A small-molecule ligand and the protein it binds are described below.
Small molecule (SMILES): CC[C@H](C)[C@H](NC(=O)[C@H](CCC(N)=O)NC(=O)[C@@H]1CCCN1)C(=O)N[C@H](C(=O)N[C@@H](CC(N)=O)C(=O)N[C@@H](CCCN=C(N)N)C(=O)N1CCC[C@H]1C=O)[C@@H](C)CC

Sequence of chain 1.A:
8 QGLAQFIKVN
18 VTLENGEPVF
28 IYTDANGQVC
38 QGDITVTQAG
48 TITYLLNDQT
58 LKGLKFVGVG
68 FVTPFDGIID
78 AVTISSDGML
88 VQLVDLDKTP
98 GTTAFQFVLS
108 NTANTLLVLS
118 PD

Binding-site contacts:
Ligand atom CA contacts residue ILE41 of chain 1.A at 3.4 Å (hydrophobic).
Ligand atom CA contacts residue GLY98 of chain 1.A at 3.5 Å.
Ligand atom CB contacts residue ASP94 of chain 1.A at 3.3 Å.
Ligand atom O contacts residue GLY98 of chain 1.A at 3.3 Å (h-bond).
Ligand atom O contacts residue PHE102 of chain 1.A at 2.9 Å (h-bond).
Ligand atom CD1 contacts residue ILE49 of chain 1.A at 3.5 Å (hydrophobic).
Ligand atom N contacts residue THR100 of chain 1.A at 2.8 Å (h-bond).
Ligand atom N contacts residue ASP94 of chain 1.A at 3.4 Å (salt-bridge).
Ligand atom OE1 contacts residue THR99 of chain 1.A at 3.5 Å.
Ligand atom CD contacts residue PRO97 of chain 1.A at 3.4 Å (hydrophobic).
Ligand atom O contacts residue THR100 of chain 1.A at 2.9 Å (h-bond).
Ligand atom O contacts residue ASP40 of chain 1.A at 3.2 Å.
Ligand atom CB contacts residue ASP94 of chain 1.A at 3.3 Å.
Ligand atom N contacts residue GLY98 of chain 1.A at 2.8 Å (h-bond).
Ligand atom C contacts residue ASP94 of chain 1.A at 3.4 Å.
Ligand atom N contacts residue VAL43 of chain 1.A at 2.7 Å (h-bond).
Ligand atom CD contacts residue ASP119 of chain 1.A at 3.3 Å.
Ligand atom O contacts residue ILE41 of chain 1.A at 3.2 Å (h-bond).
Ligand atom CA contacts residue THR100 of chain 1.A at 3.2 Å.
Ligand atom ND2 contacts residue ILE75 of chain 1.A at 3.1 Å (h-bond).
Ligand atom CB contacts residue THR96 of chain 1.A at 3.2 Å.
Ligand atom O contacts residue ASP94 of chain 1.A at 3.1 Å (salt-bridge).
Ligand atom O contacts residue VAL43 of chain 1.A at 3.3 Å (h-bond).
Ligand atom ND2 contacts residue ASP92 of chain 1.A at 3.2 Å (salt-bridge).
Ligand atom O contacts residue THR99 of chain 1.A at 3.2 Å.
Ligand atom O contacts residue THR42 of chain 1.A at 3.4 Å.
Ligand atom CA contacts residue ASP94 of chain 1.A at 3.4 Å.
Ligand atom CG2 contacts residue ASP92 of chain 1.A at 3.4 Å.
Ligand atom ND2 contacts residue THR96 of chain 1.A at 3.0 Å (h-bond).
Ligand atom O contacts residue VAL43 of chain 1.A at 2.7 Å (h-bond).
Ligand atom N contacts residue ILE41 of chain 1.A at 3.0 Å (h-bond).
Ligand atom N contacts residue ASP40 of chain 1.A at 2.8 Å (salt-bridge).
Ligand atom N contacts residue ASP94 of chain 1.A at 3.5 Å (salt-bridge).
Ligand atom CG contacts residue ASP92 of chain 1.A at 3.4 Å.
Ligand atom CB contacts residue GLY39 of chain 1.A at 3.5 Å.
Ligand atom OD1 contacts residue ASP92 of chain 1.A at 2.5 Å (salt-bridge).
Ligand atom N contacts residue PHE102 of chain 1.A at 2.9 Å (h-bond).
Ligand atom O contacts residue ALA101 of chain 1.A at 3.3 Å.
Ligand atom N contacts residue ASP119 of chain 1.A at 3.2 Å.
Ligand atom O contacts residue THR44 of chain 1.A at 3.4 Å.